Sequence of chain 1.B:
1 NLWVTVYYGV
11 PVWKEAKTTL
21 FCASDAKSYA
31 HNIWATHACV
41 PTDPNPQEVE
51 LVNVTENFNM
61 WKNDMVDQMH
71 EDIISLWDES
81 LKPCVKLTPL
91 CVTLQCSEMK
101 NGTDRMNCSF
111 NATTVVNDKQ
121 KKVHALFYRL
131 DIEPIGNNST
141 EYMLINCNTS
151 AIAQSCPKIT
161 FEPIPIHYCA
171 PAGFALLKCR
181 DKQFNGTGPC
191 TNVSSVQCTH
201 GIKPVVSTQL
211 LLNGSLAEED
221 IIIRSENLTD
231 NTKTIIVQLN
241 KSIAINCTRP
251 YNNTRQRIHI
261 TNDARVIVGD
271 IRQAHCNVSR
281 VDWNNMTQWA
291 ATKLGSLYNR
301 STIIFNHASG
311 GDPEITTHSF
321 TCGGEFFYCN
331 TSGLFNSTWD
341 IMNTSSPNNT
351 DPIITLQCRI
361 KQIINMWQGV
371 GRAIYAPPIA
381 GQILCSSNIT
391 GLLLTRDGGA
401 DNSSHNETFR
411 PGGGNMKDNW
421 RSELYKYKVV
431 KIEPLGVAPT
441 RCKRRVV

Binding-site contacts:
Ligand atom C2 contacts residue ASN388 of chain 1.B at 2.5 Å.
Ligand atom C4 contacts residue ASN388 of chain 1.B at 4.2 Å.
Ligand atom O7 contacts residue NAG1 of chain 1.IA at 4.0 Å.
Ligand atom C1 contacts residue SER242 of chain 1.B at 3.9 Å.
Ligand atom O5 contacts residue SER242 of chain 1.B at 3.4 Å (h-bond).
Ligand atom C8 contacts residue SER387 of chain 1.B at 4.5 Å.
Ligand atom C7 contacts residue NAG1 of chain 1.IA at 4.4 Å.
Ligand atom C5 contacts residue SER242 of chain 1.B at 4.3 Å.
Ligand atom C8 contacts residue NAG2 of chain 1.IA at 4.0 Å.
Ligand atom O7 contacts residue ASN388 of chain 1.B at 3.9 Å.
Ligand atom C3 contacts residue ASN388 of chain 1.B at 3.8 Å.
Ligand atom O6 contacts residue LEU216 of chain 1.B at 3.5 Å.
Ligand atom C8 contacts residue NAG1 of chain 1.IA at 3.7 Å.
Ligand atom N2 contacts residue ASN388 of chain 1.B at 3.0 Å (h-bond).
Ligand atom C1 contacts residue ASN388 of chain 1.B at 1.4 Å.
Ligand atom O6 contacts residue SER242 of chain 1.B at 4.0 Å.
Ligand atom C6 contacts residue SER242 of chain 1.B at 4.5 Å.
Ligand atom C5 contacts residue ASN388 of chain 1.B at 3.7 Å.
Ligand atom O5 contacts residue ASN388 of chain 1.B at 2.4 Å (h-bond).
Ligand atom C8 contacts residue SER386 of chain 1.B at 3.4 Å.
Ligand atom O6 contacts residue ASN388 of chain 1.B at 4.5 Å.
Ligand atom C7 contacts residue ASN388 of chain 1.B at 3.6 Å.

This small molecule binds to this protein.
Small molecule (SMILES): CC(=O)N[C@@H]1[C@@H](O)[C@H](O)[C@@H](CO)O[C@H]1O